A small-molecule ligand and the protein it binds are described below.
Small molecule (SMILES): C[C@@H]1CC[C@@]2(OC1)O[C@H]1C[C@H]3[C@@H]4CC=C5C[C@@H](O)CC[C@]5(C)[C@H]4CC[C@]3(C)[C@H]1[C@@H]2C

Binding-site contacts:
Ligand atom C9 contacts residue PHE892 of chain 1.B at 4.3 Å (hydrophobic).
Ligand atom C26 contacts residue YUY1 of chain 1.G at 3.9 Å.
Ligand atom C7 contacts residue PHE892 of chain 1.B at 4.2 Å (hydrophobic).
Ligand atom C6 contacts residue PHE892 of chain 1.B at 3.7 Å (hydrophobic).
Ligand atom C11 contacts residue PHE892 of chain 1.B at 3.6 Å (hydrophobic).
Ligand atom C16 contacts residue ASP889 of chain 1.B at 4.1 Å.
Ligand atom C8 contacts residue YUY1 of chain 1.G at 4.3 Å.
Ligand atom C22 contacts residue ASP889 of chain 1.B at 4.0 Å.
Ligand atom C21 contacts residue ASP889 of chain 1.B at 4.0 Å.
Ligand atom C16 contacts residue YUY1 of chain 1.G at 3.6 Å.
Ligand atom C13 contacts residue PHE892 of chain 1.B at 4.4 Å (hydrophobic).
Ligand atom C19 contacts residue ILE888 of chain 1.B at 3.9 Å (hydrophobic).
Ligand atom C5 contacts residue PHE892 of chain 1.B at 4.4 Å (hydrophobic).
Ligand atom C25 contacts residue PHE892 of chain 1.B at 4.0 Å (hydrophobic).
Ligand atom C10 contacts residue PHE892 of chain 1.B at 4.4 Å (hydrophobic).
Ligand atom O1 contacts residue ASP889 of chain 1.B at 4.3 Å.
Ligand atom C17 contacts residue ASP889 of chain 1.B at 4.3 Å.
Ligand atom C12 contacts residue PHE892 of chain 1.B at 4.2 Å (hydrophobic).
Ligand atom C22 contacts residue YUY1 of chain 1.G at 3.6 Å.
Ligand atom C20 contacts residue ILE888 of chain 1.B at 4.2 Å (hydrophobic).
Ligand atom C contacts residue YUY1 of chain 1.G at 3.1 Å.
Ligand atom C1 contacts residue YUY1 of chain 1.G at 4.1 Å.
Ligand atom C15 contacts residue YUY1 of chain 1.G at 3.9 Å.
Ligand atom C17 contacts residue YUY1 of chain 1.G at 4.2 Å.

Sequence of chain 1.B:
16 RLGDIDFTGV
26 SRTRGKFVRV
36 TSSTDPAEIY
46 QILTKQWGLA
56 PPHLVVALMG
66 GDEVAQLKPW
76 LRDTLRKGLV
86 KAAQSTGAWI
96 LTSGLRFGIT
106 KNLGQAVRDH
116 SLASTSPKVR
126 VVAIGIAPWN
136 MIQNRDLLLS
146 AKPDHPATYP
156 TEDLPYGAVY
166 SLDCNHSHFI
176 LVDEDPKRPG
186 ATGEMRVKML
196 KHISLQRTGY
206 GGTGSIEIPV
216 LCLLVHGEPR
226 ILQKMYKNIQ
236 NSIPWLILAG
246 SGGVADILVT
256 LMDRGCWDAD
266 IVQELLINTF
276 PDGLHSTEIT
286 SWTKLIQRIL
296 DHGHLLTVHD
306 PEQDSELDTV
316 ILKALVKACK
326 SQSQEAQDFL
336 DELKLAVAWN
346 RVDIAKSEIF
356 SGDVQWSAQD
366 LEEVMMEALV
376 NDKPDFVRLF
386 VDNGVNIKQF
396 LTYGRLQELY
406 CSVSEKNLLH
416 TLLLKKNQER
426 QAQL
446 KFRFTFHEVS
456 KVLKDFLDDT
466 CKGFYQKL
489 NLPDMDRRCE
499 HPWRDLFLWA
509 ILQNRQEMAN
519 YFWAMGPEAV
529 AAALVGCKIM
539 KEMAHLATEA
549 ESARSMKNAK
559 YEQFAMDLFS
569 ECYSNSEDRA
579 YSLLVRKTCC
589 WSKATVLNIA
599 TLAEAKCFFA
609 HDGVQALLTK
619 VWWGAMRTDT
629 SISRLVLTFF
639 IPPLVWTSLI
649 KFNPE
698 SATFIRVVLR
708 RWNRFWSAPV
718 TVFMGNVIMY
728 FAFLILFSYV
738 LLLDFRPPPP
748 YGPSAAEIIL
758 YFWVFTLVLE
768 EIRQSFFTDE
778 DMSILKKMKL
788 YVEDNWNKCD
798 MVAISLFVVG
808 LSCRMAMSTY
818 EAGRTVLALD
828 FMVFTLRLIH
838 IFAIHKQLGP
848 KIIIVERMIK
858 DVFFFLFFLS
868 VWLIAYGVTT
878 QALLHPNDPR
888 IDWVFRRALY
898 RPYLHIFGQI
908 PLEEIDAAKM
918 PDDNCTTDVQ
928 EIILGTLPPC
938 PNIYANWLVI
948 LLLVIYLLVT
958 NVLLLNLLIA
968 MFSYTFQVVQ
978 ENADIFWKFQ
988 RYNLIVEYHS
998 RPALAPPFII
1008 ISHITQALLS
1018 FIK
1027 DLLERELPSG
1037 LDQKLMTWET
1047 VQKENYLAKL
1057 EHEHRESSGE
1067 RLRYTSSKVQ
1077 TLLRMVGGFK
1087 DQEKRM